This small molecule binds to this protein.
Small molecule (SMILES): CCCO[C@H]1CN[C@@H]([C@@H](O)[C@H](Cc2cc(F)cc(F)c2)NC(=O)[C@H](CCc2ccccc2)N2CC[C@@](CC(C)C)(NC(C)=O)C2=O)C1

Sequence of chain 1.D:
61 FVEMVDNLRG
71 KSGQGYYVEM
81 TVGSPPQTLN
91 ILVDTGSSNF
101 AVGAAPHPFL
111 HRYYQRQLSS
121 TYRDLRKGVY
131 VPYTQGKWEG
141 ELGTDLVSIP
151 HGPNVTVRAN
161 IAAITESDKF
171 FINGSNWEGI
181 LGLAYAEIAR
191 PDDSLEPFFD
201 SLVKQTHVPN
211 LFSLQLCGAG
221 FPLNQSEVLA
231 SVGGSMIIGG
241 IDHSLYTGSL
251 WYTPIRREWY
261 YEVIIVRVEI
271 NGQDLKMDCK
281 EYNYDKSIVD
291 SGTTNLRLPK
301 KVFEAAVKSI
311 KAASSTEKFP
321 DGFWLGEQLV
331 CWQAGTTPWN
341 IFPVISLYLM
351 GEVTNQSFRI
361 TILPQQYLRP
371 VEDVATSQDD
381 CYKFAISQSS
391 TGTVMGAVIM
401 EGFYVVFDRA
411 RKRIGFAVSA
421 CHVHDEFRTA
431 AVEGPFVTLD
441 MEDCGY

Binding-site contacts:
Ligand atom C2 contacts residue ARG297 of chain 1.D at 3.5 Å.
Ligand atom C21 contacts residue ASP290 of chain 1.D at 3.4 Å.
Ligand atom C32 contacts residue TYR260 of chain 1.D at 3.5 Å (hydrophobic).
Ligand atom C26 contacts residue GLY73 of chain 1.D at 3.5 Å.
Ligand atom C11 contacts residue PHE170 of chain 1.D at 3.6 Å (hydrophobic).
Ligand atom C4 contacts residue ARG297 of chain 1.D at 3.5 Å.
Ligand atom C19 contacts residue GLY96 of chain 1.D at 3.7 Å.
Ligand atom C14 contacts residue THR294 of chain 1.D at 3.2 Å.
Ligand atom C11 contacts residue GLN135 of chain 1.D at 3.5 Å.
Ligand atom C28 contacts residue GLY292 of chain 1.D at 3.6 Å.
Ligand atom F46 contacts residue GLN135 of chain 1.D at 2.8 Å.
Ligand atom O43 contacts residue THR134 of chain 1.D at 3.2 Å (h-bond).
Ligand atom N39 contacts residue THR294 of chain 1.D at 2.7 Å (h-bond).
Ligand atom C6 contacts residue TYR133 of chain 1.D at 3.3 Å (hydrophobic).
Ligand atom C28 contacts residue ASP94 of chain 1.D at 3.6 Å.
Ligand atom O44 contacts residue ASP94 of chain 1.D at 2.8 Å (salt-bridge).
Ligand atom C23 contacts residue THR294 of chain 1.D at 3.3 Å.
Ligand atom F47 contacts residue LEU92 of chain 1.D at 3.4 Å.
Ligand atom C24 contacts residue TYR260 of chain 1.D at 3.2 Å (hydrophobic).
Ligand atom C35 contacts residue THR294 of chain 1.D at 3.5 Å.
Ligand atom N37 contacts residue GLY96 of chain 1.D at 3.0 Å (h-bond).
Ligand atom C25 contacts residue GLY75 of chain 1.D at 3.5 Å.
Ligand atom C4 contacts residue THR134 of chain 1.D at 3.6 Å.
Ligand atom O41 contacts residue THR294 of chain 1.D at 3.0 Å (h-bond).
Ligand atom C8 contacts residue PHE170 of chain 1.D at 3.4 Å (hydrophobic).
Ligand atom C19 contacts residue ASP290 of chain 1.D at 3.6 Å.
Ligand atom F46 contacts residue PHE170 of chain 1.D at 3.5 Å.
Ligand atom N37 contacts residue ASP290 of chain 1.D at 2.8 Å (salt-bridge).
Ligand atom C17 contacts residue THR134 of chain 1.D at 3.4 Å.
Ligand atom O44 contacts residue GLY96 of chain 1.D at 3.2 Å (h-bond).
Ligand atom N40 contacts residue GLY292 of chain 1.D at 3.0 Å (h-bond).
Ligand atom O45 contacts residue GLY96 of chain 1.D at 3.2 Å (h-bond).
Ligand atom F47 contacts residue TRP177 of chain 1.D at 3.4 Å.
Ligand atom O45 contacts residue TYR260 of chain 1.D at 3.4 Å (h-bond).
Ligand atom C22 contacts residue THR294 of chain 1.D at 3.5 Å.
Ligand atom F46 contacts residue GLY136 of chain 1.D at 3.4 Å.
Ligand atom C29 contacts residue GLY292 of chain 1.D at 3.4 Å.
Ligand atom O41 contacts residue THR293 of chain 1.D at 3.3 Å.
Ligand atom C20 contacts residue THR134 of chain 1.D at 3.5 Å.
Ligand atom C26 contacts residue ILE172 of chain 1.D at 2.8 Å (hydrophobic).